A protein and the small-molecule ligand that binds it are described below.
Small molecule (SMILES): O=c1cc(CP(=O)(O)O)c2ccccc2[nH]1

Binding-site contacts:
Ligand atom O08 contacts residue ZN1 of chain 1.B at 1.9 Å.
Ligand atom P06 contacts residue ZN1 of chain 1.B at 3.0 Å.
Ligand atom O07 contacts residue ZN1 of chain 1.C at 3.8 Å.
Ligand atom C12 contacts residue ACT1 of chain 1.E at 3.8 Å.
Ligand atom C04 contacts residue MET30 of chain 1.A at 4.0 Å (hydrophobic).
Ligand atom O07 contacts residue HIS85 of chain 1.A at 3.4 Å (h-bond).
Ligand atom O09 contacts residue HIS213 of chain 1.A at 3.0 Å (h-bond).
Ligand atom O08 contacts residue ASP87 of chain 1.A at 2.7 Å (salt-bridge).
Ligand atom C15 contacts residue MET30 of chain 1.A at 3.4 Å (hydrophobic).
Ligand atom C05 contacts residue ASP87 of chain 1.A at 3.7 Å.
Ligand atom C10 contacts residue MET30 of chain 1.A at 3.6 Å (hydrophobic).
Ligand atom P06 contacts residue HIS85 of chain 1.A at 3.7 Å.
Ligand atom C13 contacts residue PHE33 of chain 1.A at 4.0 Å (hydrophobic).
Ligand atom O07 contacts residue ACT1 of chain 1.E at 3.8 Å.
Ligand atom O09 contacts residue ZN1 of chain 1.C at 1.9 Å.
Ligand atom C11 contacts residue ACT1 of chain 1.E at 3.7 Å.
Ligand atom O07 contacts residue ASN183 of chain 1.A at 2.8 Å (h-bond).
Ligand atom O08 contacts residue HIS85 of chain 1.A at 3.0 Å (h-bond).
Ligand atom C14 contacts residue PHE33 of chain 1.A at 3.8 Å (hydrophobic).
Ligand atom P06 contacts residue ACT1 of chain 1.E at 3.8 Å.
Ligand atom O09 contacts residue CYS171 of chain 1.A at 3.9 Å.
Ligand atom C14 contacts residue MET30 of chain 1.A at 3.7 Å (hydrophobic).
Ligand atom O07 contacts residue ZN1 of chain 1.B at 3.0 Å.
Ligand atom N16 contacts residue MET30 of chain 1.A at 3.5 Å.
Ligand atom O08 contacts residue HIS152 of chain 1.A at 3.4 Å (h-bond).
Ligand atom P06 contacts residue ZN1 of chain 1.C at 3.0 Å.
Ligand atom O08 contacts residue ZN1 of chain 1.C at 3.1 Å.
Ligand atom C02 contacts residue ASN183 of chain 1.A at 3.4 Å.
Ligand atom O08 contacts residue CYS171 of chain 1.A at 3.6 Å.
Ligand atom C03 contacts residue ASN183 of chain 1.A at 3.3 Å.
Ligand atom C02 contacts residue MET30 of chain 1.A at 3.9 Å (hydrophobic).
Ligand atom O01 contacts residue ASN183 of chain 1.A at 3.6 Å.
Ligand atom O09 contacts residue ASP87 of chain 1.A at 3.2 Å (salt-bridge).
Ligand atom O09 contacts residue ACT1 of chain 1.E at 2.9 Å (h-bond).
Ligand atom P06 contacts residue HIS152 of chain 1.A at 3.9 Å.
Ligand atom O08 contacts residue HIS83 of chain 1.A at 3.4 Å (h-bond).
Ligand atom O07 contacts residue HIS152 of chain 1.A at 3.1 Å.
Ligand atom O09 contacts residue ZN1 of chain 1.B at 3.9 Å.
Ligand atom C04 contacts residue ASN183 of chain 1.A at 3.8 Å.
Ligand atom P06 contacts residue ASP87 of chain 1.A at 3.7 Å.

Sequence of chain 1.A:
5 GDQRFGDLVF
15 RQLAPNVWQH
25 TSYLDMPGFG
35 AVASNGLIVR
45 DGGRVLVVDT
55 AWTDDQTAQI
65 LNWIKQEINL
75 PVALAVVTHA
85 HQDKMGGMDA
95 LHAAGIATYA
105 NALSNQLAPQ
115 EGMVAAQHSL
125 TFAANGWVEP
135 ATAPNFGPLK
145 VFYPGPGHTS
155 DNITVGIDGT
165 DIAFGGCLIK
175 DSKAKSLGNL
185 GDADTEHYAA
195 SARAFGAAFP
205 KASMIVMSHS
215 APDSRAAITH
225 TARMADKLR